A small-molecule ligand and the protein it binds are described below.
Small molecule (SMILES): C/N=C(\NC)NCCC[C@H](NC(=O)[C@H](C)N)C(=O)N[C@H](C(=O)N[C@H](C=O)CCCC[N+](C)(C)C)[C@@H](C)O

Sequence of chain 1.B:
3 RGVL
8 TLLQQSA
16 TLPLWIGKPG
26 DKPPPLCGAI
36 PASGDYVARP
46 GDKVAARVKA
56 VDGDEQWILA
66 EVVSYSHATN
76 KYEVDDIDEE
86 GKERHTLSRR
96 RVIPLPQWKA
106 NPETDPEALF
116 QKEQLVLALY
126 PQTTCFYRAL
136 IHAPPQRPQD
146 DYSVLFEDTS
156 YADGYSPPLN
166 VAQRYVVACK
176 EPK

Binding-site contacts:
Ligand atom C contacts residue ASP83 of chain 1.B at 3.6 Å.
Ligand atom CG contacts residue TYR125 of chain 1.B at 3.9 Å (hydrophobic).
Ligand atom CA contacts residue THR128 of chain 1.B at 3.7 Å.
Ligand atom CA contacts residue THR129 of chain 1.B at 3.8 Å.
Ligand atom CA contacts residue ASP83 of chain 1.B at 3.4 Å.
Ligand atom CD contacts residue GLN127 of chain 1.B at 3.4 Å.
Ligand atom N contacts residue ASP83 of chain 1.B at 2.9 Å (salt-bridge).
Ligand atom O contacts residue THR129 of chain 1.B at 2.9 Å (h-bond).
Ligand atom C contacts residue TYR132 of chain 1.B at 3.8 Å (hydrophobic).
Ligand atom O contacts residue CYS130 of chain 1.B at 3.5 Å (h-bond).
Ligand atom CG contacts residue GLN127 of chain 1.B at 3.9 Å.
Ligand atom CM3 contacts residue GLU152 of chain 1.B at 3.8 Å.
Ligand atom CB contacts residue ILE63 of chain 1.B at 3.7 Å (hydrophobic).
Ligand atom CB contacts residue ASP81 of chain 1.B at 3.6 Å.
Ligand atom CA contacts residue TYR132 of chain 1.B at 3.6 Å (hydrophobic).
Ligand atom CM1 contacts residue GLU152 of chain 1.B at 3.6 Å.
Ligand atom CD contacts residue TYR125 of chain 1.B at 3.7 Å (hydrophobic).
Ligand atom CG2 contacts residue CYS130 of chain 1.B at 3.9 Å (hydrophobic).
Ligand atom N contacts residue THR128 of chain 1.B at 3.6 Å.
Ligand atom N contacts residue TYR132 of chain 1.B at 3.0 Å (h-bond).
Ligand atom O contacts residue THR128 of chain 1.B at 3.2 Å.
Ligand atom NZ contacts residue GLU152 of chain 1.B at 3.9 Å.
Ligand atom N contacts residue ASP81 of chain 1.B at 2.7 Å (salt-bridge).
Ligand atom O contacts residue ASP83 of chain 1.B at 3.8 Å.
Ligand atom CB contacts residue TYR132 of chain 1.B at 3.5 Å (hydrophobic).
Ligand atom CM1 contacts residue ASP153 of chain 1.B at 3.3 Å.
Ligand atom CM3 contacts residue TYR132 of chain 1.B at 3.7 Å (hydrophobic).
Ligand atom C contacts residue THR129 of chain 1.B at 3.9 Å.
Ligand atom CM2 contacts residue GLU152 of chain 1.B at 3.5 Å.
Ligand atom CA contacts residue THR129 of chain 1.B at 3.4 Å.
Ligand atom C contacts residue THR129 of chain 1.B at 3.7 Å.
Ligand atom O contacts residue THR128 of chain 1.B at 3.8 Å.
Ligand atom CB contacts residue TYR132 of chain 1.B at 3.8 Å (hydrophobic).
Ligand atom CA contacts residue TYR132 of chain 1.B at 3.8 Å (hydrophobic).
Ligand atom CA contacts residue ASP81 of chain 1.B at 3.4 Å.
Ligand atom N contacts residue THR129 of chain 1.B at 2.8 Å (h-bond).
Ligand atom CB contacts residue THR129 of chain 1.B at 3.6 Å.
Ligand atom CM3 contacts residue TYR125 of chain 1.B at 3.7 Å (hydrophobic).
Ligand atom NE contacts residue GLN127 of chain 1.B at 3.2 Å (h-bond).
Ligand atom C contacts residue THR128 of chain 1.B at 3.8 Å.